Binding-site contacts:
Ligand atom O7 contacts residue TRP393 of chain 1.A at 3.8 Å.
Ligand atom N2 contacts residue ASP344 of chain 1.A at 2.9 Å (salt-bridge).
Ligand atom C5 contacts residue TRP464 of chain 1.A at 3.6 Å (hydrophobic).
Ligand atom C6 contacts residue TRP464 of chain 1.A at 3.6 Å (hydrophobic).
Ligand atom O1 contacts residue GLU345 of chain 1.A at 2.5 Å (salt-bridge).
Ligand atom O4 contacts residue GLU466 of chain 1.A at 2.6 Å (salt-bridge).
Ligand atom C8 contacts residue TRP375 of chain 1.A at 3.7 Å (hydrophobic).
Ligand atom C8 contacts residue TRP464 of chain 1.A at 3.8 Å (hydrophobic).
Ligand atom O3 contacts residue ARG193 of chain 1.A at 2.8 Å (salt-bridge).
Ligand atom O3 contacts residue HIS281 of chain 1.A at 3.2 Å.
Ligand atom C6 contacts residue LEU431 of chain 1.A at 3.7 Å (hydrophobic).
Ligand atom O1 contacts residue TRP433 of chain 1.A at 3.4 Å.
Ligand atom O6 contacts residue MET421 of chain 1.A at 3.6 Å.
Ligand atom C4 contacts residue TRP464 of chain 1.A at 3.8 Å (hydrophobic).
Ligand atom O6 contacts residue TRP464 of chain 1.A at 3.6 Å.
Ligand atom O4 contacts residue TRP464 of chain 1.A at 3.1 Å.
Ligand atom C8 contacts residue TRP393 of chain 1.A at 3.6 Å (hydrophobic).
Ligand atom O1 contacts residue TRP393 of chain 1.A at 3.6 Å.
Ligand atom C4 contacts residue GLU466 of chain 1.A at 3.3 Å.
Ligand atom C3 contacts residue TRP464 of chain 1.A at 3.7 Å (hydrophobic).
Ligand atom C2 contacts residue GLU345 of chain 1.A at 3.2 Å.
Ligand atom O6 contacts residue ASP420 of chain 1.A at 2.6 Å (salt-bridge).
Ligand atom O6 contacts residue TRP433 of chain 1.A at 2.8 Å (h-bond).
Ligand atom C8 contacts residue ASP344 of chain 1.A at 3.5 Å.
Ligand atom O7 contacts residue TYR418 of chain 1.A at 2.6 Å (h-bond).
Ligand atom N2 contacts residue GLU345 of chain 1.A at 3.4 Å (salt-bridge).
Ligand atom C6 contacts residue ASP420 of chain 1.A at 3.2 Å.
Ligand atom O4 contacts residue ARG193 of chain 1.A at 2.8 Å (salt-bridge).
Ligand atom C6 contacts residue TRP433 of chain 1.A at 3.5 Å (hydrophobic).
Ligand atom O6 contacts residue TYR418 of chain 1.A at 3.7 Å.
Ligand atom O3 contacts residue TRP464 of chain 1.A at 3.8 Å.
Ligand atom C8 contacts residue TYR418 of chain 1.A at 3.5 Å (hydrophobic).
Ligand atom C1 contacts residue GLU345 of chain 1.A at 3.5 Å.
Ligand atom O7 contacts residue TRP464 of chain 1.A at 3.3 Å.
Ligand atom C7 contacts residue TRP393 of chain 1.A at 3.9 Å (hydrophobic).
Ligand atom C1 contacts residue TRP433 of chain 1.A at 3.8 Å (hydrophobic).
Ligand atom C7 contacts residue TRP464 of chain 1.A at 3.5 Å (hydrophobic).
Ligand atom C7 contacts residue ASP344 of chain 1.A at 3.6 Å.
Ligand atom C7 contacts residue TYR418 of chain 1.A at 3.4 Å (hydrophobic).
Ligand atom O5 contacts residue TRP433 of chain 1.A at 3.3 Å (h-bond).

The protein below binds the small molecule below.
Small molecule (SMILES): CC(=O)N[C@@H]1[C@@H](O)[C@H](O)[C@@H](CO)O[C@H]1O

Sequence of chain 1.A:
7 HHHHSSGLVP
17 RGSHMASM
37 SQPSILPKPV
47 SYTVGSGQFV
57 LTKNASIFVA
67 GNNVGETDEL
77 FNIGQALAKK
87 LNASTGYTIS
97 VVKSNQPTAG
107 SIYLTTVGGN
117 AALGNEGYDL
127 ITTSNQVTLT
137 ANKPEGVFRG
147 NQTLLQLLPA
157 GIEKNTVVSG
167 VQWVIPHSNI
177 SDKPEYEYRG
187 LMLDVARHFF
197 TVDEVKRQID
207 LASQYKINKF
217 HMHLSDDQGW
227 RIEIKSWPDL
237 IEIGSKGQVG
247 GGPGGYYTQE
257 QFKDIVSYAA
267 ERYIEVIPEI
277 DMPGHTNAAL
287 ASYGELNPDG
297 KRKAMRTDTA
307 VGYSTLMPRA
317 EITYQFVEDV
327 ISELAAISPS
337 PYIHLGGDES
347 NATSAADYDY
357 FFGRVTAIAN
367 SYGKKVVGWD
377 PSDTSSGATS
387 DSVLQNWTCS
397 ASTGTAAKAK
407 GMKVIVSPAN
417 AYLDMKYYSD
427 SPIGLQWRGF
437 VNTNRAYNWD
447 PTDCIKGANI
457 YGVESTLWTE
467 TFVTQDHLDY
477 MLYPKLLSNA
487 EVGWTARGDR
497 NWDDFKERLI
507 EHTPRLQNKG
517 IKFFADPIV